Sequence of chain 2.A:
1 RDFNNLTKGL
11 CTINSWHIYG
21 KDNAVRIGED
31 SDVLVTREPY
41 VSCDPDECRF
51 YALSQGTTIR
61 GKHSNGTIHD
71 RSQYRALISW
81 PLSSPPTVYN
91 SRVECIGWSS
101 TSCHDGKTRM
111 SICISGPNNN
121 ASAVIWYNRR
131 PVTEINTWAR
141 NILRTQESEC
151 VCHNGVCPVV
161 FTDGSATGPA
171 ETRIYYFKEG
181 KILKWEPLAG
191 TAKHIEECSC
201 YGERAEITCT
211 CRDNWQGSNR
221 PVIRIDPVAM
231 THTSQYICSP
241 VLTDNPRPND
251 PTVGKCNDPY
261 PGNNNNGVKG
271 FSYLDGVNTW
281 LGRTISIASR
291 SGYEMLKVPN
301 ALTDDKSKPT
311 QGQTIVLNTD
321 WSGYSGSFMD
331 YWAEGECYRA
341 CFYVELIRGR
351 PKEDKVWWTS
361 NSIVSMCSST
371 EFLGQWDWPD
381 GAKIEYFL

Binding-site contacts:
Ligand atom O8 contacts residue GLU196 of chain 2.A at 2.6 Å (salt-bridge).
Ligand atom C9 contacts residue ALA166 of chain 2.A at 3.7 Å (hydrophobic).
Ligand atom O8 contacts residue ARG212 of chain 2.A at 3.4 Å.
Ligand atom C4 contacts residue ASP70 of chain 2.A at 3.5 Å.
Ligand atom C4 contacts residue TYR324 of chain 2.A at 3.8 Å (hydrophobic).
Ligand atom O10 contacts residue ASP70 of chain 2.A at 3.7 Å.
Ligand atom C9 contacts residue GLU196 of chain 2.A at 3.2 Å.
Ligand atom O1A contacts residue TYR324 of chain 2.A at 3.2 Å (h-bond).
Ligand atom C6 contacts residue TYR324 of chain 2.A at 3.8 Å (hydrophobic).
Ligand atom C1 contacts residue ARG290 of chain 2.A at 3.5 Å.
Ligand atom NE contacts residue ASP70 of chain 2.A at 2.9 Å (salt-bridge).
Ligand atom C11 contacts residue ILE142 of chain 2.A at 3.6 Å (hydrophobic).
Ligand atom C1 contacts residue TYR324 of chain 2.A at 2.9 Å (hydrophobic).
Ligand atom C9 contacts residue ASN214 of chain 2.A at 3.8 Å.
Ligand atom C11 contacts residue ARG144 of chain 2.A at 3.7 Å.
Ligand atom O1A contacts residue ARG290 of chain 2.A at 2.7 Å (salt-bridge).
Ligand atom C3 contacts residue TYR324 of chain 2.A at 3.1 Å (hydrophobic).
Ligand atom O1B contacts residue TYR324 of chain 2.A at 3.4 Å (h-bond).
Ligand atom NH2 contacts residue ASP70 of chain 2.A at 3.1 Å (salt-bridge).
Ligand atom C2 contacts residue TYR324 of chain 2.A at 2.8 Å (hydrophobic).
Ligand atom O9 contacts residue ALA166 of chain 2.A at 3.2 Å.
Ligand atom CZ contacts residue GLU38 of chain 2.A at 3.7 Å.
Ligand atom O10 contacts residue ARG71 of chain 2.A at 3.2 Å (salt-bridge).
Ligand atom NE contacts residue GLU38 of chain 2.A at 3.4 Å (salt-bridge).
Ligand atom NH1 contacts residue TRP98 of chain 2.A at 3.1 Å (h-bond).
Ligand atom C8 contacts residue ARG212 of chain 2.A at 3.4 Å.
Ligand atom O1B contacts residue ARG290 of chain 2.A at 3.0 Å (salt-bridge).
Ligand atom NH2 contacts residue TRP98 of chain 2.A at 2.8 Å (h-bond).
Ligand atom O1A contacts residue ARG212 of chain 2.A at 3.5 Å (salt-bridge).
Ligand atom O6 contacts residue TYR324 of chain 2.A at 3.2 Å (h-bond).
Ligand atom C3 contacts residue ASP70 of chain 2.A at 3.2 Å.
Ligand atom NH2 contacts residue ARG75 of chain 2.A at 3.4 Å (salt-bridge).
Ligand atom NH1 contacts residue GLU147 of chain 2.A at 2.9 Å (salt-bridge).
Ligand atom O9 contacts residue ARG144 of chain 2.A at 3.6 Å (salt-bridge).
Ligand atom O1B contacts residue ARG37 of chain 2.A at 2.8 Å (salt-bridge).
Ligand atom O9 contacts residue GLU196 of chain 2.A at 2.6 Å (salt-bridge).
Ligand atom C3 contacts residue GLU38 of chain 2.A at 3.6 Å.
Ligand atom C6 contacts residue GLU197 of chain 2.A at 3.5 Å.
Ligand atom C8 contacts residue GLU196 of chain 2.A at 3.4 Å.
Ligand atom CZ contacts residue TRP98 of chain 2.A at 3.4 Å (hydrophobic).

The small molecule below binds the protein below.
Small molecule (SMILES): [H]/N=C(\N)N[C@H]1C=C(C(=O)O)O[C@@H]([C@H](O)[C@H](O)CO)[C@@H]1NC(C)=O